Sequence of chain 1.A:
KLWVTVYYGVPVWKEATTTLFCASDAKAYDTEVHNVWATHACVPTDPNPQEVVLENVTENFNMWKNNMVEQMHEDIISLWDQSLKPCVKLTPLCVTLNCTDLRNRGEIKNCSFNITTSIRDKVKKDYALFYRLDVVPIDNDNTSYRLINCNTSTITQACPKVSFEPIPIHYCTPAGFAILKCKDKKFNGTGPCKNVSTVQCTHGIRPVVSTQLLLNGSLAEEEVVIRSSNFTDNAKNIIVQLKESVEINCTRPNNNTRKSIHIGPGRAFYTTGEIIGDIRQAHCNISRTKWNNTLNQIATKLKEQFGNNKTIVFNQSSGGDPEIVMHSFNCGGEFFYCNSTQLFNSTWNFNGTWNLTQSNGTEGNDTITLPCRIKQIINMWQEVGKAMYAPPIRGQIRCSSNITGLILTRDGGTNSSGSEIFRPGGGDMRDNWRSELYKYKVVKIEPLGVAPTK

A small-molecule ligand and the protein it binds are described below.
Small molecule (SMILES): CC(=O)N[C@@H]1[C@@H](O)[C@H](O)[C@@H](CO)O[C@H]1O

Binding-site contacts:
Ligand atom C5 contacts residue LYS321 of chain 1.A at 4.2 Å.
Ligand atom C6 contacts residue LYS321 of chain 1.A at 4.2 Å.
Ligand atom C7 contacts residue ASN362 of chain 1.A at 4.0 Å.
Ligand atom C8 contacts residue ASN362 of chain 1.A at 3.6 Å.
Ligand atom O6 contacts residue LYS321 of chain 1.A at 3.2 Å (salt-bridge).
Ligand atom C1 contacts residue LYS321 of chain 1.A at 3.5 Å.
Ligand atom O5 contacts residue LYS321 of chain 1.A at 3.0 Å (salt-bridge).
Ligand atom C1 contacts residue ASN362 of chain 1.A at 4.3 Å.
Ligand atom O7 contacts residue ASN362 of chain 1.A at 4.3 Å.